The protein below binds the small molecule below.
Small molecule (SMILES): NC[C@H]1O[C@H](O[C@H]2[C@H](O)[C@@H](O[C@H]3O[C@H](CO)[C@@H](O)[C@H](N)[C@H]3O)[C@H](N)C[C@@H]2N)[C@H](O)[C@@H](O)[C@@H]1O

Binding-site contacts:
Ligand atom C7 contacts residue GLU270 of chain 1.I at 3.5 Å.
Ligand atom C8 contacts residue ASP166 of chain 1.I at 3.6 Å.
Ligand atom N1 contacts residue PHE272 of chain 1.I at 2.9 Å (h-bond).
Ligand atom C3 contacts residue ASP199 of chain 1.I at 3.4 Å.
Ligand atom O8 contacts residue ARG220 of chain 1.I at 3.5 Å (salt-bridge).
Ligand atom O13 contacts residue ASP166 of chain 1.I at 4.0 Å.
Ligand atom O10 contacts residue ASP166 of chain 1.I at 4.0 Å.
Ligand atom C11 contacts residue ASP269 of chain 1.I at 3.4 Å.
Ligand atom O13 contacts residue PHE167 of chain 1.I at 3.8 Å.
Ligand atom C12 contacts residue ASP166 of chain 1.I at 3.8 Å.
Ligand atom N3 contacts residue ASP166 of chain 1.I at 2.9 Å (salt-bridge).
Ligand atom O11 contacts residue ASP168 of chain 1.I at 3.4 Å (salt-bridge).
Ligand atom O7 contacts residue ASP199 of chain 1.I at 2.6 Å (salt-bridge).
Ligand atom C4 contacts residue GLN36 of chain 1.I at 3.7 Å.
Ligand atom N4 contacts residue ASP168 of chain 1.I at 3.8 Å.
Ligand atom C9 contacts residue ASP166 of chain 1.I at 3.9 Å.
Ligand atom N2 contacts residue ASP269 of chain 1.I at 2.8 Å (salt-bridge).
Ligand atom C15 contacts residue ASN235 of chain 1.I at 3.7 Å.
Ligand atom C7 contacts residue ASP166 of chain 1.I at 3.6 Å.
Ligand atom N3 contacts residue GLU270 of chain 1.I at 2.6 Å (salt-bridge).
Ligand atom C12 contacts residue GLU270 of chain 1.I at 3.3 Å.
Ligand atom N3 contacts residue ASP168 of chain 1.I at 2.9 Å (salt-bridge).
Ligand atom C18 contacts residue CYS236 of chain 1.I at 3.8 Å (hydrophobic).
Ligand atom O15 contacts residue CYS236 of chain 1.I at 3.7 Å.
Ligand atom C5 contacts residue PHE272 of chain 1.I at 3.4 Å (hydrophobic).
Ligand atom O8 contacts residue GLN36 of chain 1.I at 2.8 Å (h-bond).
Ligand atom O14 contacts residue CYS236 of chain 1.I at 3.6 Å.
Ligand atom C10 contacts residue ASP166 of chain 1.I at 3.5 Å.
Ligand atom C14 contacts residue ASP168 of chain 1.I at 3.7 Å.
Ligand atom O8 contacts residue PHE272 of chain 1.I at 3.5 Å (h-bond).
Ligand atom N2 contacts residue PHE272 of chain 1.I at 2.8 Å (h-bond).
Ligand atom C12 contacts residue ASP269 of chain 1.I at 3.6 Å.
Ligand atom O5 contacts residue ASP166 of chain 1.I at 4.0 Å.
Ligand atom O13 contacts residue ASP168 of chain 1.I at 3.0 Å (salt-bridge).
Ligand atom C7 contacts residue ASP168 of chain 1.I at 3.8 Å.
Ligand atom C15 contacts residue ASP168 of chain 1.I at 3.5 Å.
Ligand atom O11 contacts residue ASN235 of chain 1.I at 4.0 Å.
Ligand atom O14 contacts residue ASN235 of chain 1.I at 3.3 Å (h-bond).
Ligand atom N3 contacts residue PHE167 of chain 1.I at 3.7 Å.
Ligand atom C6 contacts residue PHE272 of chain 1.I at 3.1 Å (hydrophobic).

Sequence of chain 1.I:
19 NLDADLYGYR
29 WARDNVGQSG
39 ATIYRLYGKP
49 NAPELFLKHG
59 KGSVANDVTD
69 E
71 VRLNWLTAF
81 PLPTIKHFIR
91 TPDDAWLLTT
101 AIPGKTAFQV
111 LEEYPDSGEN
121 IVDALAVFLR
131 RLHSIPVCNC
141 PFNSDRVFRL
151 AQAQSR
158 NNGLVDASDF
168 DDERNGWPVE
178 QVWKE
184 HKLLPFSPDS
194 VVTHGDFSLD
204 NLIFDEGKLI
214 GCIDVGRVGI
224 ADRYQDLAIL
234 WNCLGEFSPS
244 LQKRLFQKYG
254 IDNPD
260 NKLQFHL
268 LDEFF